The small molecule below binds the protein below.
Small molecule (SMILES): O=P(O)(O)OC[C@H]1O[C@H](O)[C@H](O)[C@@H](O)[C@@H]1O

Binding-site contacts:
Ligand atom O3P contacts residue PRO350 of chain 1.C at 3.7 Å.
Ligand atom O5 contacts residue ASN271 of chain 1.C at 3.2 Å (h-bond).
Ligand atom O1 contacts residue ARG385 of chain 1.C at 3.2 Å (salt-bridge).
Ligand atom O2P contacts residue HIS348 of chain 1.C at 3.8 Å.
Ligand atom P contacts residue ARG388 of chain 1.C at 4.1 Å.
Ligand atom O1 contacts residue LYS273 of chain 1.C at 3.6 Å.
Ligand atom O1P contacts residue ARG388 of chain 1.C at 3.9 Å.
Ligand atom O6 contacts residue GLU270 of chain 1.C at 4.2 Å.
Ligand atom O2 contacts residue LEU236 of chain 1.C at 3.7 Å.
Ligand atom C6 contacts residue ARG385 of chain 1.C at 3.0 Å.
Ligand atom P contacts residue ARG385 of chain 1.C at 3.9 Å.
Ligand atom C6 contacts residue ASN271 of chain 1.C at 4.1 Å.
Ligand atom O1P contacts residue THR352 of chain 1.C at 2.7 Å (h-bond).
Ligand atom C5 contacts residue ASN271 of chain 1.C at 3.5 Å.
Ligand atom O1P contacts residue ARG351 of chain 1.C at 4.2 Å.
Ligand atom O5 contacts residue ARG385 of chain 1.C at 4.0 Å.
Ligand atom O1 contacts residue ASN271 of chain 1.C at 2.7 Å (h-bond).
Ligand atom O3P contacts residue ARG385 of chain 1.C at 4.3 Å.
Ligand atom O1P contacts residue GLY355 of chain 1.C at 4.0 Å.
Ligand atom O6 contacts residue THR352 of chain 1.C at 4.1 Å.
Ligand atom P contacts residue THR352 of chain 1.C at 4.0 Å.
Ligand atom C6 contacts residue ARG388 of chain 1.C at 4.3 Å.
Ligand atom O3P contacts residue ARG388 of chain 1.C at 3.0 Å (salt-bridge).
Ligand atom O2P contacts residue PRO350 of chain 1.C at 3.4 Å.
Ligand atom C5 contacts residue ARG385 of chain 1.C at 4.0 Å.
Ligand atom P contacts residue HIS348 of chain 1.C at 3.7 Å.
Ligand atom O2P contacts residue THR352 of chain 1.C at 3.3 Å (h-bond).
Ligand atom O3P contacts residue GLU270 of chain 1.C at 3.9 Å.
Ligand atom C1 contacts residue ARG385 of chain 1.C at 3.3 Å.
Ligand atom C6 contacts residue GLU270 of chain 1.C at 4.0 Å.
Ligand atom O2P contacts residue ARG351 of chain 1.C at 2.5 Å (salt-bridge).
Ligand atom C2 contacts residue ARG385 of chain 1.C at 4.1 Å.
Ligand atom P contacts residue ARG351 of chain 1.C at 3.8 Å.
Ligand atom O6 contacts residue HIS348 of chain 1.C at 3.9 Å.
Ligand atom O6 contacts residue ARG385 of chain 1.C at 3.9 Å.
Ligand atom O3P contacts residue HIS348 of chain 1.C at 2.8 Å (h-bond).
Ligand atom C4 contacts residue THR352 of chain 1.C at 4.1 Å.
Ligand atom P contacts residue PRO350 of chain 1.C at 4.1 Å.
Ligand atom C1 contacts residue ASN271 of chain 1.C at 3.6 Å.
Ligand atom O1P contacts residue ARG385 of chain 1.C at 3.0 Å (salt-bridge).

Sequence of chain 1.C:
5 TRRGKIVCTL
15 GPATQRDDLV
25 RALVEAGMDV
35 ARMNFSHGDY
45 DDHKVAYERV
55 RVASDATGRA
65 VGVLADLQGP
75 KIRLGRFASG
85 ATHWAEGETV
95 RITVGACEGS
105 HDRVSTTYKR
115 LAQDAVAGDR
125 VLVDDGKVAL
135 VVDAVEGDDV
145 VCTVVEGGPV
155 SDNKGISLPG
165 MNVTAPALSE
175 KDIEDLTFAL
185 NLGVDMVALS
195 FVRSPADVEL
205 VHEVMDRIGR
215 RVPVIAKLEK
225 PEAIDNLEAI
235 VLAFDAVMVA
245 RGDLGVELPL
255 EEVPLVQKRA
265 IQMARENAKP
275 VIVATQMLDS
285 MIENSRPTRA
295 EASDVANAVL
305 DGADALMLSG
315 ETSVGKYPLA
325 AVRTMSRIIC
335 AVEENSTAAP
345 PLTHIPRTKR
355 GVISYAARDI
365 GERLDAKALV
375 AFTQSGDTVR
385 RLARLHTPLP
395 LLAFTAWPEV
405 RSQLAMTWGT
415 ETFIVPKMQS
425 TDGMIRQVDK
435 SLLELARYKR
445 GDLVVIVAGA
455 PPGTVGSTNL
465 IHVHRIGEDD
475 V